Sequence of chain 1.B:
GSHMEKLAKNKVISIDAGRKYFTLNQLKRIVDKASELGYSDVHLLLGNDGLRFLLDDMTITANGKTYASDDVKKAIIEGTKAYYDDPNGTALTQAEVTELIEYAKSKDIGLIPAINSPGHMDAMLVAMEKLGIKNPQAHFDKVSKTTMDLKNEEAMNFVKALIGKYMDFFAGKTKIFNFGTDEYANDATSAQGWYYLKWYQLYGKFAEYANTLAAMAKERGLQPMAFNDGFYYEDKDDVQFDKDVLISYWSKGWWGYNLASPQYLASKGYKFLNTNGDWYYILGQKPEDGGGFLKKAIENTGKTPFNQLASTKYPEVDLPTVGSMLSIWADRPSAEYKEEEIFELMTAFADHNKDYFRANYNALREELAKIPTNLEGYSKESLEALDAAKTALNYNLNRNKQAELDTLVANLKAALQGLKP

The small molecule below binds the protein below.
Small molecule (SMILES): C[C@H]1N[C@@H]2[C@@H](O)[C@H](O)[C@@H](CO)O[C@@H]2S1

Binding-site contacts:
Ligand atom C3 contacts residue GLU183 of chain 1.B at 4.0 Å.
Ligand atom C5 contacts residue ASP331 of chain 1.B at 4.1 Å.
Ligand atom O4 contacts residue TRP329 of chain 1.B at 3.3 Å.
Ligand atom C8 contacts residue ASP182 of chain 1.B at 3.4 Å.
Ligand atom S1 contacts residue TRP329 of chain 1.B at 3.5 Å.
Ligand atom C8 contacts residue TRP250 of chain 1.B at 3.4 Å (hydrophobic).
Ligand atom C6 contacts residue ASP331 of chain 1.B at 3.5 Å.
Ligand atom C5 contacts residue TRP329 of chain 1.B at 3.7 Å (hydrophobic).
Ligand atom S1 contacts residue TRP250 of chain 1.B at 3.7 Å.
Ligand atom O3 contacts residue TRP329 of chain 1.B at 4.1 Å.
Ligand atom O3 contacts residue GLU183 of chain 1.B at 3.7 Å.
Ligand atom C4 contacts residue ASP331 of chain 1.B at 3.6 Å.
Ligand atom O5 contacts residue TRP250 of chain 1.B at 4.1 Å.
Ligand atom C6 contacts residue TYR280 of chain 1.B at 4.2 Å (hydrophobic).
Ligand atom C7 contacts residue TRP329 of chain 1.B at 3.6 Å (hydrophobic).
Ligand atom C1 contacts residue GLU183 of chain 1.B at 4.1 Å.
Ligand atom C5 contacts residue TYR280 of chain 1.B at 4.0 Å (hydrophobic).
Ligand atom C1 contacts residue TRP250 of chain 1.B at 3.5 Å (hydrophobic).
Ligand atom C8 contacts residue PHE227 of chain 1.B at 3.6 Å (hydrophobic).
Ligand atom C2 contacts residue GLU183 of chain 1.B at 3.2 Å.
Ligand atom C1 contacts residue TYR280 of chain 1.B at 4.0 Å (hydrophobic).
Ligand atom O3 contacts residue ARG19 of chain 1.B at 2.8 Å (salt-bridge).
Ligand atom C2 contacts residue ASP182 of chain 1.B at 3.8 Å.
Ligand atom N2 contacts residue GLU183 of chain 1.B at 3.4 Å (salt-bridge).
Ligand atom C3 contacts residue ARG19 of chain 1.B at 3.9 Å.
Ligand atom O5 contacts residue TYR280 of chain 1.B at 3.7 Å.
Ligand atom O4 contacts residue ASP331 of chain 1.B at 2.6 Å (salt-bridge).
Ligand atom C6 contacts residue TRP329 of chain 1.B at 3.8 Å (hydrophobic).
Ligand atom C6 contacts residue ILE282 of chain 1.B at 3.7 Å (hydrophobic).
Ligand atom N2 contacts residue ASP182 of chain 1.B at 2.6 Å (salt-bridge).
Ligand atom C3 contacts residue TRP329 of chain 1.B at 3.9 Å (hydrophobic).
Ligand atom O3 contacts residue ASP182 of chain 1.B at 4.0 Å.
Ligand atom C7 contacts residue ASP182 of chain 1.B at 3.4 Å.
Ligand atom O6 contacts residue ASP331 of chain 1.B at 2.6 Å (salt-bridge).
Ligand atom S1 contacts residue TYR280 of chain 1.B at 3.0 Å (h-bond).
Ligand atom O4 contacts residue ARG19 of chain 1.B at 2.8 Å (salt-bridge).
Ligand atom C4 contacts residue TRP329 of chain 1.B at 4.0 Å (hydrophobic).
Ligand atom C4 contacts residue ARG19 of chain 1.B at 3.9 Å.
Ligand atom O3 contacts residue HIS120 of chain 1.B at 3.5 Å.
Ligand atom O6 contacts residue ILE282 of chain 1.B at 3.9 Å.